Sequence of chain 26.A:
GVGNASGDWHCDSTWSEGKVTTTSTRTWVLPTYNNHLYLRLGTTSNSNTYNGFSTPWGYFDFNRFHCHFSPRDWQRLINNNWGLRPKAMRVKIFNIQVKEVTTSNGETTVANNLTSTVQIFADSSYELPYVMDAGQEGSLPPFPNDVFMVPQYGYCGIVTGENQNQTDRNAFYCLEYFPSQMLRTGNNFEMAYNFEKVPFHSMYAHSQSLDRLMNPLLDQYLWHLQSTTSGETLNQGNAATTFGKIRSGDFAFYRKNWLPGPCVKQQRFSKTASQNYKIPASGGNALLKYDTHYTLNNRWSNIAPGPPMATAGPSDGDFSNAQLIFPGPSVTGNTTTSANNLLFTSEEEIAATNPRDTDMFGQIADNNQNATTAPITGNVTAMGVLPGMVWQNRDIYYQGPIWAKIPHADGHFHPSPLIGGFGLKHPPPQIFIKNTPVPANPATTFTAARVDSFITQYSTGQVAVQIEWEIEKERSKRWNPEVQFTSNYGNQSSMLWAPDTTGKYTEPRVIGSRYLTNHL

A small-molecule ligand and the protein it binds are described below.
Small molecule (SMILES): Nc1ncnc2c1ncn2[C@H]1C[C@H](O)[C@@H](COP(=O)(O)O)O1

Binding-site contacts:
Ligand atom N7 contacts residue SER629 of chain 53.A at 3.1 Å (h-bond).
Ligand atom N1 contacts residue VAL411 of chain 53.A at 4.3 Å.
Ligand atom P contacts residue HIS625 of chain 26.A at 3.9 Å.
Ligand atom N7 contacts residue ASN606 of chain 53.A at 4.2 Å.
Ligand atom N1 contacts residue GLY636 of chain 53.A at 2.9 Å (h-bond).
Ligand atom N6 contacts residue GLY634 of chain 53.A at 3.8 Å.
Ligand atom C2 contacts residue GLY636 of chain 53.A at 3.2 Å.
Ligand atom O3' contacts residue PRO628 of chain 53.A at 4.1 Å.
Ligand atom N7 contacts residue HIS627 of chain 53.A at 4.1 Å.
Ligand atom C2' contacts residue HIS627 of chain 53.A at 3.2 Å.
Ligand atom C3' contacts residue HIS627 of chain 53.A at 4.3 Å.
Ligand atom C1' contacts residue PRO628 of chain 53.A at 3.9 Å (hydrophobic).
Ligand atom N6 contacts residue PHE635 of chain 53.A at 3.7 Å.
Ligand atom N7 contacts residue PRO412 of chain 53.A at 4.3 Å.
Ligand atom N9 contacts residue PRO628 of chain 53.A at 3.7 Å.
Ligand atom N1 contacts residue PRO628 of chain 53.A at 3.2 Å (h-bond).
Ligand atom C5 contacts residue PRO412 of chain 53.A at 4.2 Å (hydrophobic).
Ligand atom N6 contacts residue PRO628 of chain 53.A at 3.4 Å (h-bond).
Ligand atom N9 contacts residue PRO412 of chain 53.A at 4.2 Å.
Ligand atom N6 contacts residue GLY636 of chain 53.A at 3.2 Å (h-bond).
Ligand atom C8 contacts residue SER629 of chain 53.A at 4.2 Å.
Ligand atom C5 contacts residue SER629 of chain 53.A at 3.5 Å.
Ligand atom C5 contacts residue PRO628 of chain 53.A at 2.7 Å (hydrophobic).
Ligand atom C6 contacts residue PRO412 of chain 53.A at 4.3 Å (hydrophobic).
Ligand atom C4 contacts residue PRO412 of chain 53.A at 4.1 Å (hydrophobic).
Ligand atom N7 contacts residue PRO628 of chain 53.A at 3.3 Å (h-bond).
Ligand atom C8 contacts residue PRO412 of chain 53.A at 4.3 Å (hydrophobic).
Ligand atom C6 contacts residue SER629 of chain 53.A at 3.5 Å.
Ligand atom C6 contacts residue GLY636 of chain 53.A at 3.6 Å.
Ligand atom C8 contacts residue PRO628 of chain 53.A at 3.8 Å (hydrophobic).
Ligand atom O2P contacts residue ASP623 of chain 26.A at 3.2 Å (salt-bridge).
Ligand atom C1' contacts residue HIS627 of chain 53.A at 4.3 Å.
Ligand atom C2' contacts residue PRO628 of chain 53.A at 3.6 Å (hydrophobic).
Ligand atom C4 contacts residue PRO628 of chain 53.A at 3.0 Å (hydrophobic).
Ligand atom N3 contacts residue PRO628 of chain 53.A at 3.5 Å (h-bond).
Ligand atom C2 contacts residue PRO628 of chain 53.A at 3.5 Å (hydrophobic).
Ligand atom N6 contacts residue SER629 of chain 53.A at 3.0 Å (h-bond).
Ligand atom O1P contacts residue HIS625 of chain 26.A at 2.8 Å (h-bond).
Ligand atom C6 contacts residue PRO628 of chain 53.A at 2.8 Å (hydrophobic).
Ligand atom C8 contacts residue HIS627 of chain 53.A at 3.5 Å.

Sequence of chain 53.A:
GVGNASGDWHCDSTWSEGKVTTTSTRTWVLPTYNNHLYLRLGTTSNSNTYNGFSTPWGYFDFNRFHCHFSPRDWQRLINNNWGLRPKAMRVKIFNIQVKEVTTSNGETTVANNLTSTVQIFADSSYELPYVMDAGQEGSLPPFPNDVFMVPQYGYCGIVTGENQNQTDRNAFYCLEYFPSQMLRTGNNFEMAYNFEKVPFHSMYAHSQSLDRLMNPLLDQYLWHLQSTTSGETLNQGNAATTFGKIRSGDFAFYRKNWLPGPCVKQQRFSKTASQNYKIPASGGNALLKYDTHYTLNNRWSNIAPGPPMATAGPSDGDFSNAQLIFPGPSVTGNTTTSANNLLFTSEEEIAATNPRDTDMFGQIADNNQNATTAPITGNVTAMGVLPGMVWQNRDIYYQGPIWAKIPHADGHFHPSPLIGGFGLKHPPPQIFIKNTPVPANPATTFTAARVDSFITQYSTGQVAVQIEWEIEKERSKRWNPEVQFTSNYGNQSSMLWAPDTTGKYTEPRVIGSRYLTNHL